A protein and the small-molecule ligand that binds it are described below.
Small molecule (SMILES): Nc1ccn([C@H]2C[C@H](O)[C@@H](COP(=O)(O)O)O2)c(=O)n1

Sequence of chain 1.GB:
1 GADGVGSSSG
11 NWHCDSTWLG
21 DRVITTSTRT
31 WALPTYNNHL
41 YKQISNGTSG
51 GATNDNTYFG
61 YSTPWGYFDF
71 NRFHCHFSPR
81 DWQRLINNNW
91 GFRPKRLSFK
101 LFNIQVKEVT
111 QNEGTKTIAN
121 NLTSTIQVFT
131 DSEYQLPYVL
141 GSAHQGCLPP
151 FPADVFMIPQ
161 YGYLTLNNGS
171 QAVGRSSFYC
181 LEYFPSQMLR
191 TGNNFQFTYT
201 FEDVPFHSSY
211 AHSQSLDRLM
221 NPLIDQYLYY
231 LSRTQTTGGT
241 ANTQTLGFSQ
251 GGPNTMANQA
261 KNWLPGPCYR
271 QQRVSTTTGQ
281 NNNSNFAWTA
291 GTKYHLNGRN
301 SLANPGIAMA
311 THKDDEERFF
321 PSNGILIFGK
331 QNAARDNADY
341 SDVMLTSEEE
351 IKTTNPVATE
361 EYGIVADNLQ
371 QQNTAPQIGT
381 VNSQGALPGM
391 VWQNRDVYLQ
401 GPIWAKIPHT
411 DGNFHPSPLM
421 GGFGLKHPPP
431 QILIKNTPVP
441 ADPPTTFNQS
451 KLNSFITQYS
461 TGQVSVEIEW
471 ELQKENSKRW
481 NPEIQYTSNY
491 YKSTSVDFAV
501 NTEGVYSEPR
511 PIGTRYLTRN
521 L

Binding-site contacts:
Ligand atom O3' contacts residue DA1 of chain 1.VF at 1.6 Å.
Ligand atom C5' contacts residue PRO205 of chain 1.GB at 4.5 Å (hydrophobic).
Ligand atom C4' contacts residue DA1 of chain 1.VF at 3.9 Å.
Ligand atom C5' contacts residue DA1 of chain 1.VF at 4.4 Å.
Ligand atom O5' contacts residue DA1 of chain 1.VF at 4.3 Å.
Ligand atom O3' contacts residue PRO205 of chain 1.GB at 4.2 Å.
Ligand atom C3' contacts residue DA1 of chain 1.VF at 2.6 Å.
Ligand atom C2' contacts residue DA1 of chain 1.VF at 3.1 Å.